Sequence of chain 39.G:
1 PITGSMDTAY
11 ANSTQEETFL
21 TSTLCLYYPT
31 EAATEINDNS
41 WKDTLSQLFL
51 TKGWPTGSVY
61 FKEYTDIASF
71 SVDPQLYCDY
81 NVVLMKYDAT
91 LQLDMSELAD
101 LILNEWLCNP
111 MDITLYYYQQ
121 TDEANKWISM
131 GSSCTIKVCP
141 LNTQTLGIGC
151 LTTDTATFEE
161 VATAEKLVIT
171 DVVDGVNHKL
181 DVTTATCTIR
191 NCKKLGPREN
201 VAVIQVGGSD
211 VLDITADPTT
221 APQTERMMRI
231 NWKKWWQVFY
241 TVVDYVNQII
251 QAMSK

Binding-site contacts:
Ligand atom C5 contacts residue ASN12 of chain 39.G at 4.1 Å.
Ligand atom N2 contacts residue ASN12 of chain 39.G at 3.8 Å.
Ligand atom C1 contacts residue ASN12 of chain 39.G at 2.2 Å.
Ligand atom O7 contacts residue ASN12 of chain 39.G at 3.6 Å.
Ligand atom C2 contacts residue ASN12 of chain 39.G at 3.3 Å.
Ligand atom O5 contacts residue ASN12 of chain 39.G at 2.7 Å (h-bond).
Ligand atom C7 contacts residue ASN12 of chain 39.G at 3.9 Å.

The protein below binds the small molecule below.
Small molecule (SMILES): CC(=O)N[C@H]1[C@H](O[C@H]2[C@H](O)[C@@H](NC(C)=O)CO[C@@H]2CO)O[C@H](CO)[C@@H](O)[C@@H]1O